The small molecule below binds the protein below.
Small molecule (SMILES): CC(=O)N[C@@H]1[C@@H](O)[C@H](O)[C@@H](CO)O[C@H]1O

Sequence of chain 29.C:
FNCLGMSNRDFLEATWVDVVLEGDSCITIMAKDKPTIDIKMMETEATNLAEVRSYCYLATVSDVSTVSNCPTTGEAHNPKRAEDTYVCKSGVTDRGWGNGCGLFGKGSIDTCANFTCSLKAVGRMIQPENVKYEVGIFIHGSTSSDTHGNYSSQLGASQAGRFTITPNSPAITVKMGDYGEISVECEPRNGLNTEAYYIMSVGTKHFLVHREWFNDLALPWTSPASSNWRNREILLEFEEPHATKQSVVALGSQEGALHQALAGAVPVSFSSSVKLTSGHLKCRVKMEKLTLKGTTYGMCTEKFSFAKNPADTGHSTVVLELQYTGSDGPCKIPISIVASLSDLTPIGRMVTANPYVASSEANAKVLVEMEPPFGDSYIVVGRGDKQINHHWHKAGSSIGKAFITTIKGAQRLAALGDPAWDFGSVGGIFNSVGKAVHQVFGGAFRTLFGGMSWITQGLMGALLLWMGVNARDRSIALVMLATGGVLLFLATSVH

Binding-site contacts:
Ligand atom C1 contacts residue THR89 of chain 29.C at 3.9 Å.
Ligand atom C4 contacts residue ASN118 of chain 29.C at 4.2 Å.
Ligand atom N2 contacts residue ASN118 of chain 29.C at 2.9 Å (h-bond).
Ligand atom O6 contacts residue THR89 of chain 29.C at 3.5 Å.
Ligand atom C5 contacts residue THR120 of chain 29.C at 4.0 Å.
Ligand atom O5 contacts residue THR89 of chain 29.C at 3.8 Å.
Ligand atom O5 contacts residue PHE119 of chain 29.C at 4.2 Å.
Ligand atom O7 contacts residue ASN118 of chain 29.C at 4.5 Å.
Ligand atom C1 contacts residue SER66 of chain 29.C at 4.2 Å.
Ligand atom O7 contacts residue TYR90 of chain 29.C at 3.7 Å.
Ligand atom O5 contacts residue THR120 of chain 29.C at 3.4 Å (h-bond).
Ligand atom O6 contacts residue ASN118 of chain 29.C at 4.1 Å.
Ligand atom N2 contacts residue TYR90 of chain 29.C at 4.5 Å.
Ligand atom C2 contacts residue SER66 of chain 29.C at 4.4 Å.
Ligand atom C5 contacts residue THR89 of chain 29.C at 4.1 Å.
Ligand atom O5 contacts residue ASN118 of chain 29.C at 2.4 Å (h-bond).
Ligand atom C8 contacts residue ASN118 of chain 29.C at 3.9 Å.
Ligand atom C1 contacts residue ASN118 of chain 29.C at 1.4 Å.
Ligand atom C7 contacts residue ASN118 of chain 29.C at 3.6 Å.
Ligand atom C2 contacts residue ASN118 of chain 29.C at 2.4 Å.
Ligand atom C6 contacts residue THR120 of chain 29.C at 3.4 Å.
Ligand atom C5 contacts residue ASN118 of chain 29.C at 3.7 Å.
Ligand atom C8 contacts residue TYR90 of chain 29.C at 3.9 Å (hydrophobic).
Ligand atom C6 contacts residue PHE119 of chain 29.C at 4.1 Å (hydrophobic).
Ligand atom C3 contacts residue ASN118 of chain 29.C at 3.8 Å.
Ligand atom O6 contacts residue THR120 of chain 29.C at 3.1 Å (h-bond).
Ligand atom O6 contacts residue PHE119 of chain 29.C at 2.8 Å (h-bond).
Ligand atom C7 contacts residue TYR90 of chain 29.C at 3.8 Å (hydrophobic).
Ligand atom C6 contacts residue THR89 of chain 29.C at 4.2 Å.